Binding-site contacts:
Ligand atom C8 contacts residue GLU116 of chain 1.A at 3.5 Å.
Ligand atom O10 contacts residue LEU117 of chain 1.A at 4.0 Å.
Ligand atom C8 contacts residue LEU169 of chain 1.A at 4.3 Å (hydrophobic).
Ligand atom N3 contacts residue LEU169 of chain 1.A at 4.0 Å.
Ligand atom C9 contacts residue LEU169 of chain 1.A at 3.9 Å (hydrophobic).
Ligand atom C13 contacts residue LEU169 of chain 1.A at 3.6 Å (hydrophobic).
Ligand atom C6 contacts residue LEU169 of chain 1.A at 4.0 Å (hydrophobic).
Ligand atom C7 contacts residue PHE115 of chain 1.A at 3.8 Å (hydrophobic).
Ligand atom C4 contacts residue VAL49 of chain 1.A at 4.0 Å (hydrophobic).
Ligand atom C9 contacts residue ALA63 of chain 1.A at 3.9 Å (hydrophobic).
Ligand atom O10 contacts residue LEU118 of chain 1.A at 3.2 Å (h-bond).
Ligand atom C16 contacts residue LYS65 of chain 1.A at 3.8 Å.
Ligand atom N3 contacts residue VAL49 of chain 1.A at 4.2 Å.
Ligand atom C1 contacts residue VAL49 of chain 1.A at 3.9 Å (hydrophobic).
Ligand atom C12 contacts residue LEU169 of chain 1.A at 3.5 Å (hydrophobic).
Ligand atom C11 contacts residue GLY119 of chain 1.A at 3.6 Å.
Ligand atom C16 contacts residue ASP199 of chain 1.A at 4.2 Å.
Ligand atom C14 contacts residue VAL49 of chain 1.A at 4.2 Å (hydrophobic).
Ligand atom C8 contacts residue LEU118 of chain 1.A at 4.2 Å (hydrophobic).
Ligand atom O10 contacts residue LEU41 of chain 1.A at 4.1 Å.
Ligand atom C2 contacts residue LEU169 of chain 1.A at 4.2 Å (hydrophobic).
Ligand atom S5 contacts residue VAL198 of chain 1.A at 4.1 Å.
Ligand atom O17 contacts residue ASP199 of chain 1.A at 3.9 Å.
Ligand atom C16 contacts residue PHE46 of chain 1.A at 3.8 Å (hydrophobic).
Ligand atom C12 contacts residue VAL49 of chain 1.A at 4.3 Å (hydrophobic).
Ligand atom O10 contacts residue GLY119 of chain 1.A at 4.3 Å.
Ligand atom C11 contacts residue LEU118 of chain 1.A at 3.2 Å (hydrophobic).
Ligand atom C8 contacts residue ALA63 of chain 1.A at 3.4 Å (hydrophobic).
Ligand atom C7 contacts residue GLU116 of chain 1.A at 4.2 Å.
Ligand atom C11 contacts residue LEU41 of chain 1.A at 3.8 Å (hydrophobic).
Ligand atom C1 contacts residue GLY42 of chain 1.A at 3.8 Å.
Ligand atom O17 contacts residue LYS65 of chain 1.A at 3.2 Å (salt-bridge).
Ligand atom C7 contacts residue ALA63 of chain 1.A at 4.0 Å (hydrophobic).
Ligand atom C9 contacts residue LEU118 of chain 1.A at 4.1 Å (hydrophobic).
Ligand atom C13 contacts residue VAL49 of chain 1.A at 4.2 Å (hydrophobic).
Ligand atom O10 contacts residue ALA63 of chain 1.A at 4.1 Å.
Ligand atom C8 contacts residue PHE115 of chain 1.A at 4.2 Å (hydrophobic).
Ligand atom S5 contacts residue PHE115 of chain 1.A at 4.0 Å.
Ligand atom C15 contacts residue LYS65 of chain 1.A at 3.8 Å.
Ligand atom C11 contacts residue LEU117 of chain 1.A at 4.2 Å (hydrophobic).

A small-molecule ligand and the protein it binds are described below.
Small molecule (SMILES): CCN1/C(=C/C(C)=O)Sc2ccc(OC)cc21

Sequence of chain 1.A:
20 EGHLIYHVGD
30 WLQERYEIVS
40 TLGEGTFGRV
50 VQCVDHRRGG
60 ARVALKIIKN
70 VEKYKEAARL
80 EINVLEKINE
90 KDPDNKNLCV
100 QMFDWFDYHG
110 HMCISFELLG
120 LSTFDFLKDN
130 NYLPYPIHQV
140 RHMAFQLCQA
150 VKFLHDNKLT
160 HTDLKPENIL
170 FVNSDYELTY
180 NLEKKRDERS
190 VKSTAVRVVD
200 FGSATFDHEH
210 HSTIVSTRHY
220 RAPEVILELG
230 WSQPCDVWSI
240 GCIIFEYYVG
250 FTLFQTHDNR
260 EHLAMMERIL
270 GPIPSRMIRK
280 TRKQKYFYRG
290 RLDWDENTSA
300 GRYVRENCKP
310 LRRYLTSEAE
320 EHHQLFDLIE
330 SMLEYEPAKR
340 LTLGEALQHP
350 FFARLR